A protein and the small-molecule ligand that binds it are described below.
Small molecule (SMILES): Nc1nc2c(ncn2[C@@H]2O[C@H](CO[P](=O)(O)O[P](=O)(O)CP(=O)(O)O)[C@@H](O)[C@H]2O)c(=O)[nH]1

Sequence of chain 1.W:
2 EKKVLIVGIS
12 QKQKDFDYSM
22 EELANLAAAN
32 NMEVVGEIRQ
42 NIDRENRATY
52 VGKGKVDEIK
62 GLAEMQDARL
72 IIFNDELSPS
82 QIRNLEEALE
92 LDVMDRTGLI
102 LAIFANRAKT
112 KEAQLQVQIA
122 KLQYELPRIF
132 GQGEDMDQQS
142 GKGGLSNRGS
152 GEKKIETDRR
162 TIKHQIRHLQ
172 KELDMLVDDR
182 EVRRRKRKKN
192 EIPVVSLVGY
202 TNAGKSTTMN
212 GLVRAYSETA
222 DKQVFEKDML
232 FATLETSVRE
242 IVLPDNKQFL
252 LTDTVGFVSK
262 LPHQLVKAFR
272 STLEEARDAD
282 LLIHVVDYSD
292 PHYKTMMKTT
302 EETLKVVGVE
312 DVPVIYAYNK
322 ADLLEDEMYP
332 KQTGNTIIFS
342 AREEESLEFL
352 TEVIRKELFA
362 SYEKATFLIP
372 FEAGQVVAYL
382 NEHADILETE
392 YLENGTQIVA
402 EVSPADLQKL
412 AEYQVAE

Binding-site contacts:
Ligand atom O1G contacts residue LYS206 of chain 1.W at 2.3 Å (salt-bridge).
Ligand atom N3 contacts residue ARG343 of chain 1.W at 3.1 Å (salt-bridge).
Ligand atom O3' contacts residue ASP229 of chain 1.W at 2.7 Å (salt-bridge).
Ligand atom O6 contacts residue ARG343 of chain 1.W at 3.3 Å (salt-bridge).
Ligand atom N2 contacts residue LEU324 of chain 1.W at 3.2 Å.
Ligand atom C4 contacts residue ARG343 of chain 1.W at 3.2 Å.
Ligand atom O5' contacts residue LYS228 of chain 1.W at 3.4 Å (salt-bridge).
Ligand atom C5 contacts residue ASN320 of chain 1.W at 3.4 Å.
Ligand atom C4 contacts residue LYS321 of chain 1.W at 3.6 Å.
Ligand atom O3G contacts residue MG1 of chain 1.IH at 2.4 Å.
Ligand atom O1B contacts residue LYS206 of chain 1.W at 3.2 Å (salt-bridge).
Ligand atom O1B contacts residue GLY205 of chain 1.W at 3.6 Å.
Ligand atom O1B contacts residue ALA204 of chain 1.W at 3.5 Å (h-bond).
Ligand atom C4' contacts residue ASP229 of chain 1.W at 3.2 Å.
Ligand atom N1 contacts residue ASP323 of chain 1.W at 3.5 Å (salt-bridge).
Ligand atom N7 contacts residue ASN320 of chain 1.W at 3.1 Å (h-bond).
Ligand atom O2B contacts residue MG1 of chain 1.IH at 2.6 Å.
Ligand atom O6 contacts residue LYS321 of chain 1.W at 3.0 Å (salt-bridge).
Ligand atom C6 contacts residue ARG343 of chain 1.W at 3.1 Å.
Ligand atom C3' contacts residue ASP229 of chain 1.W at 3.5 Å.
Ligand atom O2A contacts residue THR208 of chain 1.W at 2.5 Å (h-bond).
Ligand atom C6 contacts residue LYS321 of chain 1.W at 3.3 Å.
Ligand atom O2B contacts residue SER207 of chain 1.W at 2.4 Å (h-bond).
Ligand atom O1A contacts residue ASN203 of chain 1.W at 3.5 Å.
Ligand atom C5 contacts residue ARG343 of chain 1.W at 3.5 Å.
Ligand atom C2 contacts residue ARG343 of chain 1.W at 3.1 Å.
Ligand atom O6 contacts residue SER341 of chain 1.W at 3.5 Å (h-bond).
Ligand atom C6 contacts residue ASN320 of chain 1.W at 3.5 Å.
Ligand atom N2 contacts residue ARG343 of chain 1.W at 3.4 Å (salt-bridge).
Ligand atom C8 contacts residue THR208 of chain 1.W at 3.6 Å.
Ligand atom O2G contacts residue PHE232 of chain 1.W at 3.6 Å.
Ligand atom N1 contacts residue ARG343 of chain 1.W at 3.0 Å (salt-bridge).
Ligand atom O2A contacts residue GLU227 of chain 1.W at 3.5 Å.
Ligand atom O3G contacts residue THR234 of chain 1.W at 3.2 Å.
Ligand atom N1 contacts residue LYS321 of chain 1.W at 3.3 Å.
Ligand atom O1B contacts residue ASN203 of chain 1.W at 3.2 Å (h-bond).
Ligand atom O6 contacts residue ASN320 of chain 1.W at 2.9 Å (h-bond).
Ligand atom N7 contacts residue ARG343 of chain 1.W at 3.5 Å.
Ligand atom N3 contacts residue LYS321 of chain 1.W at 3.6 Å.
Ligand atom O1A contacts residue GLY205 of chain 1.W at 2.8 Å (h-bond).